Binding-site contacts:
Ligand atom CAW contacts residue PHE164 of chain 1.B at 3.6 Å (hydrophobic).
Ligand atom CAD contacts residue CYS208 of chain 1.B at 4.0 Å (hydrophobic).
Ligand atom CAW contacts residue TYR72 of chain 1.C at 4.0 Å (hydrophobic).
Ligand atom CAP contacts residue TYR72 of chain 1.C at 4.0 Å (hydrophobic).
Ligand atom CAU contacts residue CYS207 of chain 1.B at 3.9 Å (hydrophobic).
Ligand atom CAA contacts residue CYS207 of chain 1.B at 3.8 Å (hydrophobic).
Ligand atom OAJ contacts residue TYR72 of chain 1.C at 3.6 Å.
Ligand atom CAB contacts residue CYS208 of chain 1.B at 4.1 Å (hydrophobic).
Ligand atom CAC contacts residue CYS208 of chain 1.B at 3.8 Å (hydrophobic).
Ligand atom CAL contacts residue SER184 of chain 1.C at 3.5 Å.
Ligand atom CAU contacts residue CYS208 of chain 1.B at 4.1 Å (hydrophobic).
Ligand atom CAS contacts residue SER163 of chain 1.B at 3.8 Å.
Ligand atom CAP contacts residue TYR205 of chain 1.B at 4.0 Å (hydrophobic).
Ligand atom OAJ contacts residue PHE53 of chain 1.C at 3.3 Å.
Ligand atom CAB contacts residue CYS207 of chain 1.B at 3.9 Å (hydrophobic).
Ligand atom CAB contacts residue SER135 of chain 1.C at 3.9 Å.
Ligand atom CAA contacts residue SER135 of chain 1.C at 3.9 Å.
Ligand atom CAC contacts residue SER135 of chain 1.C at 3.6 Å.
Ligand atom CAN contacts residue CYS207 of chain 1.B at 4.0 Å (hydrophobic).
Ligand atom CAI contacts residue TYR72 of chain 1.C at 3.6 Å (hydrophobic).
Ligand atom CAF contacts residue CYS207 of chain 1.B at 3.7 Å (hydrophobic).
Ligand atom CAD contacts residue ARG74 of chain 1.C at 4.1 Å.
Ligand atom CAK contacts residue TYR72 of chain 1.C at 4.0 Å (hydrophobic).
Ligand atom CAD contacts residue SER135 of chain 1.C at 3.3 Å.
Ligand atom CAL contacts residue TYR72 of chain 1.C at 3.5 Å (hydrophobic).
Ligand atom CAU contacts residue TYR212 of chain 1.B at 4.1 Å (hydrophobic).
Ligand atom NAH contacts residue TYR72 of chain 1.C at 4.0 Å.
Ligand atom CAE contacts residue ARG74 of chain 1.C at 3.6 Å.
Ligand atom CAD contacts residue MET133 of chain 1.C at 3.9 Å (hydrophobic).
Ligand atom CAX contacts residue PHE164 of chain 1.B at 3.1 Å (hydrophobic).
Ligand atom CAV contacts residue PHE164 of chain 1.B at 3.8 Å (hydrophobic).
Ligand atom CAE contacts residue CYS207 of chain 1.B at 3.9 Å (hydrophobic).
Ligand atom CAM contacts residue SER184 of chain 1.C at 4.2 Å.
Ligand atom CAE contacts residue SER135 of chain 1.C at 3.2 Å.
Ligand atom CAF contacts residue SER135 of chain 1.C at 3.6 Å.
Ligand atom CAT contacts residue TYR205 of chain 1.B at 3.8 Å (hydrophobic).
Ligand atom NAY contacts residue PHE164 of chain 1.B at 2.8 Å (h-bond).
Ligand atom CAS contacts residue PHE164 of chain 1.B at 3.7 Å (hydrophobic).
Ligand atom OAO contacts residue TYR72 of chain 1.C at 3.3 Å (h-bond).
Ligand atom NAH contacts residue CYS207 of chain 1.B at 4.2 Å.

Sequence of chain 1.C:
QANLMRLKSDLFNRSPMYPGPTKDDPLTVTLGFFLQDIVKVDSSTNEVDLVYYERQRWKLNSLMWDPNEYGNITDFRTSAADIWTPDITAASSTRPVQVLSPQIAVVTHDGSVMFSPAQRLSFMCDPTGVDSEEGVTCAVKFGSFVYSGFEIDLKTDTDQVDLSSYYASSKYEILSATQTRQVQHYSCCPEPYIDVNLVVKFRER

Sequence of chain 1.B:
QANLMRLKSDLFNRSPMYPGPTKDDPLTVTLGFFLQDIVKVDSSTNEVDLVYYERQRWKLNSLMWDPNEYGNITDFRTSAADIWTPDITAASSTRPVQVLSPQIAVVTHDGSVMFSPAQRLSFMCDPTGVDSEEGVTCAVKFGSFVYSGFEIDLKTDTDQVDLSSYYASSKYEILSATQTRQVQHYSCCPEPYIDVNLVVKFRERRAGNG

The protein below binds the small molecule below.
Small molecule (SMILES): O=C1C[C@@H]2OCC=C3CN4CC[C@]56c7ccccc7N1[C@H]5[C@H]2[C@H]3C[C@H]46